This protein binds this small molecule.
Small molecule (SMILES): CC[C@H](C)[C@H](NC(=O)[C@H](CCCCN)NC(=O)[C@@H](N)Cc1cnc[nH]1)C(=O)N[C@@H](CC(C)C)C(=O)N[C@@H](CC1=NC=NC1)C(=O)N[C@@H](CCCN=C(N)N)C(=O)N[C@@H](CC(C)C)C(=O)N[C@@H](CC(C)C)C(=O)N[C@H](C=O)CCC(N)=O

Sequence of chain 2.A:
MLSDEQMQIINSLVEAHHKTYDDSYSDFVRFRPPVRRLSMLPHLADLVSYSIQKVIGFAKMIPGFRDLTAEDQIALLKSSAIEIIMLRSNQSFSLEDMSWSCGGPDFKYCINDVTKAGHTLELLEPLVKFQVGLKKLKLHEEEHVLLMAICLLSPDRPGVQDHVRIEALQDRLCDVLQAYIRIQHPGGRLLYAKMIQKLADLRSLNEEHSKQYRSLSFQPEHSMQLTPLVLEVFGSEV

Binding-site contacts:
Ligand atom OE1 contacts residue ARG129 of chain 1.A at 3.2 Å (salt-bridge).
Ligand atom CG1 contacts residue GLU295 of chain 1.A at 3.3 Å.
Ligand atom CG contacts residue ARG129 of chain 1.A at 3.7 Å.
Ligand atom CD2 contacts residue ILE119 of chain 1.A at 3.7 Å (hydrophobic).
Ligand atom CD1 contacts residue MET287 of chain 2.A at 3.7 Å (hydrophobic).
Ligand atom N contacts residue GLU295 of chain 1.A at 3.3 Å (salt-bridge).
Ligand atom CB contacts residue GLU295 of chain 1.A at 3.6 Å.
Ligand atom C contacts residue LYS123 of chain 1.A at 3.9 Å.
Ligand atom CG contacts residue GLU284 of chain 2.A at 3.8 Å.
Ligand atom C contacts residue GLU295 of chain 1.A at 3.4 Å.
Ligand atom N contacts residue GLU295 of chain 1.A at 3.1 Å (salt-bridge).
Ligand atom O contacts residue LYS123 of chain 1.A at 3.1 Å (salt-bridge).
Ligand atom CB contacts residue ARG129 of chain 1.A at 3.5 Å.
Ligand atom CA contacts residue GLU295 of chain 1.A at 3.7 Å.
Ligand atom CA contacts residue GLU295 of chain 1.A at 3.7 Å.
Ligand atom CD2 contacts residue ILE137 of chain 1.A at 3.9 Å (hydrophobic).
Ligand atom NE2 contacts residue GLU300 of chain 1.A at 3.3 Å (salt-bridge).
Ligand atom O contacts residue PRO283 of chain 2.A at 3.9 Å.
Ligand atom CB contacts residue PRO283 of chain 2.A at 3.7 Å (hydrophobic).
Ligand atom CG2 contacts residue MET287 of chain 2.A at 3.8 Å (hydrophobic).
Ligand atom CB contacts residue GLU295 of chain 1.A at 3.2 Å.
Ligand atom CE1 contacts residue GLU300 of chain 1.A at 3.6 Å.
Ligand atom C contacts residue GLU295 of chain 1.A at 3.5 Å.
Ligand atom CE1 contacts residue ILE137 of chain 1.A at 3.8 Å (hydrophobic).
Ligand atom CG contacts residue PRO283 of chain 2.A at 3.8 Å (hydrophobic).
Ligand atom CA contacts residue GLU295 of chain 1.A at 3.4 Å.
Ligand atom CD1 contacts residue ILE137 of chain 1.A at 3.7 Å (hydrophobic).
Ligand atom O contacts residue GLU295 of chain 1.A at 3.4 Å (salt-bridge).
Ligand atom CD2 contacts residue GLN136 of chain 1.A at 3.7 Å.
Ligand atom NE contacts residue GLU284 of chain 2.A at 3.6 Å.
Ligand atom CG contacts residue PRO283 of chain 2.A at 3.8 Å (hydrophobic).
Ligand atom NE2 contacts residue LYS141 of chain 1.A at 3.4 Å (salt-bridge).
Ligand atom CD contacts residue PRO283 of chain 2.A at 3.7 Å (hydrophobic).
Ligand atom CG contacts residue GLU295 of chain 1.A at 3.4 Å.
Ligand atom N contacts residue GLU295 of chain 1.A at 2.7 Å (salt-bridge).
Ligand atom NE2 contacts residue ILE137 of chain 1.A at 3.5 Å.
Ligand atom CD2 contacts residue LEU140 of chain 1.A at 3.8 Å (hydrophobic).
Ligand atom CD contacts residue ARG129 of chain 1.A at 3.5 Å.
Ligand atom CG contacts residue LYS123 of chain 1.A at 3.4 Å.
Ligand atom ND1 contacts residue ILE137 of chain 1.A at 3.8 Å.

Sequence of chain 1.A:
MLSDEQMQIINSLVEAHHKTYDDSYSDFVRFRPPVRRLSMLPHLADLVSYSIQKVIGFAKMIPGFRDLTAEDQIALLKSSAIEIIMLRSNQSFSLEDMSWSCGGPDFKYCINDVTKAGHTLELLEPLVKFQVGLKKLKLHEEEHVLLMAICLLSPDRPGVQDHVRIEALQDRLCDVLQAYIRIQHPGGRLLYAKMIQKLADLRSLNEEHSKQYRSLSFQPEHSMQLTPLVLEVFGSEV